Sequence of chain 1.A:
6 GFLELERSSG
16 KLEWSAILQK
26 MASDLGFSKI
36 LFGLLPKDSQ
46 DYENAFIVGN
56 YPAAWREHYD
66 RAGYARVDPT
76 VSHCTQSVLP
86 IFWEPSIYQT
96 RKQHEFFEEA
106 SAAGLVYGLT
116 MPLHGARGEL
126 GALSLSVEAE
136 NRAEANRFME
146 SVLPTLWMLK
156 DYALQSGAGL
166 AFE

This small molecule binds to this protein.
Small molecule (SMILES): O=C(Oc1c(Br)cc(Br)cc1CNC(=O)c1ccccc1[N+](=O)[O-])c1ccc(Br)cc1

Binding-site contacts:
Ligand atom C13 contacts residue TYR93 of chain 1.A at 3.6 Å (hydrophobic).
Ligand atom C6 contacts residue TYR64 of chain 1.A at 3.7 Å (hydrophobic).
Ligand atom C13 contacts residue PHE101 of chain 1.A at 3.8 Å (hydrophobic).
Ligand atom O17 contacts residue SER129 of chain 1.A at 3.4 Å.
Ligand atom C4 contacts residue LEU36 of chain 1.A at 3.6 Å (hydrophobic).
Ligand atom C14 contacts residue PHE101 of chain 1.A at 3.7 Å (hydrophobic).
Ligand atom C11 contacts residue TRP88 of chain 1.A at 3.4 Å (hydrophobic).
Ligand atom C30 contacts residue ALA127 of chain 1.A at 3.3 Å (hydrophobic).
Ligand atom C9 contacts residue ASP73 of chain 1.A at 3.8 Å.
Ligand atom C4 contacts residue TYR64 of chain 1.A at 3.6 Å (hydrophobic).
Ligand atom C11 contacts residue THR75 of chain 1.A at 3.7 Å.
Ligand atom C13 contacts residue TRP88 of chain 1.A at 3.4 Å (hydrophobic).
Ligand atom C3 contacts residue TYR64 of chain 1.A at 3.5 Å (hydrophobic).
Ligand atom C5 contacts residue LEU36 of chain 1.A at 3.7 Å (hydrophobic).
Ligand atom C1 contacts residue TYR64 of chain 1.A at 3.7 Å (hydrophobic).
Ligand atom BR1 contacts residue LEU125 of chain 1.A at 3.6 Å.
Ligand atom C29 contacts residue GLY126 of chain 1.A at 3.7 Å.
Ligand atom C10 contacts residue TRP88 of chain 1.A at 3.7 Å (hydrophobic).
Ligand atom C3 contacts residue LEU36 of chain 1.A at 3.6 Å (hydrophobic).
Ligand atom C12 contacts residue TRP88 of chain 1.A at 3.4 Å (hydrophobic).
Ligand atom C2 contacts residue LEU36 of chain 1.A at 3.8 Å (hydrophobic).
Ligand atom N8 contacts residue ASP73 of chain 1.A at 2.9 Å (salt-bridge).
Ligand atom O19 contacts residue TRP60 of chain 1.A at 2.9 Å (h-bond).
Ligand atom C12 contacts residue THR75 of chain 1.A at 3.7 Å.
Ligand atom BR2 contacts residue TYR64 of chain 1.A at 3.6 Å.
Ligand atom O18 contacts residue TRP60 of chain 1.A at 3.2 Å (h-bond).
Ligand atom O17 contacts residue TYR56 of chain 1.A at 2.8 Å (h-bond).
Ligand atom BR2 contacts residue TYR56 of chain 1.A at 3.8 Å.
Ligand atom C7 contacts residue ASP73 of chain 1.A at 3.5 Å.
Ligand atom C27 contacts residue TYR47 of chain 1.A at 3.3 Å (hydrophobic).
Ligand atom C29 contacts residue ALA127 of chain 1.A at 3.6 Å (hydrophobic).
Ligand atom N16 contacts residue TRP60 of chain 1.A at 3.5 Å (h-bond).
Ligand atom O18 contacts residue LEU110 of chain 1.A at 3.4 Å.
Ligand atom C2 contacts residue TYR64 of chain 1.A at 3.5 Å (hydrophobic).
Ligand atom C26 contacts residue TYR47 of chain 1.A at 3.5 Å (hydrophobic).
Ligand atom O19 contacts residue TYR56 of chain 1.A at 3.4 Å.
Ligand atom O20 contacts residue TYR64 of chain 1.A at 3.4 Å (h-bond).
Ligand atom C5 contacts residue TYR64 of chain 1.A at 3.5 Å (hydrophobic).
Ligand atom BR2 contacts residue TRP60 of chain 1.A at 3.4 Å.
Ligand atom C11 contacts residue THR115 of chain 1.A at 3.8 Å.